A protein and the small-molecule ligand that binds it are described below.
Small molecule (SMILES): CC(=O)N[C@@H]1[C@@H](O)[C@H](O)[C@@H](CO)O[C@H]1O

Sequence of chain 39.B:
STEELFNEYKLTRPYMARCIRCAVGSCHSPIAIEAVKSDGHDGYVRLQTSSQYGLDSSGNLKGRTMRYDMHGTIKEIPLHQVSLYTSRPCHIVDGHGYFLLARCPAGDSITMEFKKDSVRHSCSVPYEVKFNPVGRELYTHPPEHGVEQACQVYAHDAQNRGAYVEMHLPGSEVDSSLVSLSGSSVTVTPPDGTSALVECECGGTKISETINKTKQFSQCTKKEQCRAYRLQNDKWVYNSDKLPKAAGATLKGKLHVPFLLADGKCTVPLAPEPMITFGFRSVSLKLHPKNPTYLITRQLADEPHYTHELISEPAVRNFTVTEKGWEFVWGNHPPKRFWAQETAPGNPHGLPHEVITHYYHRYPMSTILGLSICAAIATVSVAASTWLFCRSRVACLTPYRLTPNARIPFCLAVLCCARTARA

Binding-site contacts:
Ligand atom C1 contacts residue ILE211 of chain 39.B at 4.1 Å (hydrophobic).
Ligand atom C5 contacts residue ASN212 of chain 39.B at 3.7 Å.
Ligand atom C1 contacts residue ASN212 of chain 39.B at 1.4 Å.
Ligand atom N2 contacts residue ASN212 of chain 39.B at 2.9 Å (h-bond).
Ligand atom C3 contacts residue ASN212 of chain 39.B at 3.8 Å.
Ligand atom N2 contacts residue ILE211 of chain 39.B at 4.0 Å.
Ligand atom O5 contacts residue ASN212 of chain 39.B at 2.4 Å (h-bond).
Ligand atom C2 contacts residue ASN212 of chain 39.B at 2.5 Å.
Ligand atom C4 contacts residue ASN212 of chain 39.B at 4.2 Å.
Ligand atom C7 contacts residue ASN212 of chain 39.B at 3.9 Å.
Ligand atom O7 contacts residue ASN212 of chain 39.B at 4.5 Å.
Ligand atom O6 contacts residue ASN212 of chain 39.B at 4.4 Å.